Sequence of chain 1.B:
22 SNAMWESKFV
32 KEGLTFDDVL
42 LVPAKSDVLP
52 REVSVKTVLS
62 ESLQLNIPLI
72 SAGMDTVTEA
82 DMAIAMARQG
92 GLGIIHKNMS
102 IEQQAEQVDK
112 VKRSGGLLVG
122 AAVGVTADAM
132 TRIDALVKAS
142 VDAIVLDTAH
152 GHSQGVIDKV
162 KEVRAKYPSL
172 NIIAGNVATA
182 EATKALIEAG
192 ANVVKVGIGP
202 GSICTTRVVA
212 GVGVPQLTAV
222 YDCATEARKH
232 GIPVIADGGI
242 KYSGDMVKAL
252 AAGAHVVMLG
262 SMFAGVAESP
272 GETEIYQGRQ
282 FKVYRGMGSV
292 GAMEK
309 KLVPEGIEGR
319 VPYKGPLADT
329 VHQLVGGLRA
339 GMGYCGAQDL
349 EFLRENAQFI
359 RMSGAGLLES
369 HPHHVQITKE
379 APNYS

Binding-site contacts:
Ligand atom C5 contacts residue ILE204 of chain 1.B at 3.8 Å (hydrophobic).
Ligand atom C4' contacts residue ASP238 of chain 1.B at 3.8 Å.
Ligand atom O2' contacts residue ASP238 of chain 1.B at 2.5 Å (salt-bridge).
Ligand atom N7 contacts residue MET288 of chain 1.B at 2.9 Å (h-bond).
Ligand atom O3P contacts residue GLY239 of chain 1.B at 3.5 Å.
Ligand atom N1 contacts residue GLU313 of chain 1.B at 2.9 Å (salt-bridge).
Ligand atom O3P contacts residue GLY240 of chain 1.B at 2.9 Å (h-bond).
Ligand atom C4 contacts residue 8LA1 of chain 1.O at 3.8 Å.
Ligand atom C2' contacts residue ASP238 of chain 1.B at 3.7 Å.
Ligand atom O3' contacts residue ALA73 of chain 1.B at 3.6 Å.
Ligand atom O3' contacts residue ASP238 of chain 1.B at 2.5 Å (salt-bridge).
Ligand atom C6 contacts residue GLY289 of chain 1.B at 3.4 Å.
Ligand atom O2P contacts residue SER262 of chain 1.B at 3.0 Å (h-bond).
Ligand atom O3P contacts residue GLY202 of chain 1.B at 3.1 Å.
Ligand atom N3 contacts residue 8LA1 of chain 1.O at 3.7 Å.
Ligand atom C2 contacts residue GLU313 of chain 1.B at 3.5 Å.
Ligand atom N3 contacts residue CYS205 of chain 1.B at 3.6 Å.
Ligand atom O2P contacts residue TYR285 of chain 1.B at 2.7 Å (h-bond).
Ligand atom C5' contacts residue GLY202 of chain 1.B at 3.7 Å.
Ligand atom C3' contacts residue ASP238 of chain 1.B at 3.5 Å.
Ligand atom C5' contacts residue TYR285 of chain 1.B at 3.8 Å (hydrophobic).
Ligand atom O2' contacts residue ASN177 of chain 1.B at 3.7 Å.
Ligand atom N7 contacts residue ILE204 of chain 1.B at 3.8 Å.
Ligand atom C5 contacts residue MET288 of chain 1.B at 3.5 Å (hydrophobic).
Ligand atom O4' contacts residue GLY202 of chain 1.B at 3.7 Å.
Ligand atom O6 contacts residue MET288 of chain 1.B at 3.0 Å (h-bond).
Ligand atom P contacts residue GLY261 of chain 1.B at 3.8 Å.
Ligand atom O6 contacts residue GLY287 of chain 1.B at 3.0 Å.
Ligand atom O2P contacts residue SER203 of chain 1.B at 2.8 Å (h-bond).
Ligand atom O6 contacts residue GLY289 of chain 1.B at 2.6 Å (h-bond).
Ligand atom O5' contacts residue GLY239 of chain 1.B at 3.5 Å.
Ligand atom C2 contacts residue 8LA1 of chain 1.O at 3.6 Å.
Ligand atom O1P contacts residue GLY261 of chain 1.B at 3.1 Å (h-bond).
Ligand atom N7 contacts residue GLY287 of chain 1.B at 3.5 Å.
Ligand atom O6 contacts residue GLY314 of chain 1.B at 3.7 Å.
Ligand atom C2 contacts residue CYS205 of chain 1.B at 3.2 Å (hydrophobic).
Ligand atom O3P contacts residue SER203 of chain 1.B at 2.7 Å (h-bond).
Ligand atom C6 contacts residue MET288 of chain 1.B at 3.6 Å (hydrophobic).
Ligand atom O1P contacts residue SER262 of chain 1.B at 3.8 Å.
Ligand atom P contacts residue SER203 of chain 1.B at 3.7 Å.

A small-molecule ligand and the protein it binds are described below.
Small molecule (SMILES): O=c1[nH]cnc2c1ncn2[C@@H]1O[C@H](COP(=O)(O)O)[C@@H](O)[C@H]1O